Sequence of chain 1.D:
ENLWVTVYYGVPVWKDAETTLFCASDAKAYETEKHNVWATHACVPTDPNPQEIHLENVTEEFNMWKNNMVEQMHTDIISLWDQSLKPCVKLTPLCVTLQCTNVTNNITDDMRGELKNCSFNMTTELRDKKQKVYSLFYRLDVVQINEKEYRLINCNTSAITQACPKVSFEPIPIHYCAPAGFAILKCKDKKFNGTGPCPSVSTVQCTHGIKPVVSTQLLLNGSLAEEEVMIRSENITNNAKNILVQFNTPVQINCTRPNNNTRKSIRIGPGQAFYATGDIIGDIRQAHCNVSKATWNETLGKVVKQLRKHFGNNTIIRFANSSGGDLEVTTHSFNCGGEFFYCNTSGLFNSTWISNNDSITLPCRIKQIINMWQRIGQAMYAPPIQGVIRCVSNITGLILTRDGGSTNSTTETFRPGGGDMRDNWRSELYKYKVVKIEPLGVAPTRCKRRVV

Binding-site contacts:
Ligand atom N2 contacts residue ASN167 of chain 1.D at 2.8 Å (h-bond).
Ligand atom C5 contacts residue ARG162 of chain 1.D at 4.3 Å.
Ligand atom C3 contacts residue ASN167 of chain 1.D at 3.7 Å.
Ligand atom C8 contacts residue THR168 of chain 1.D at 3.6 Å.
Ligand atom C2 contacts residue ASN167 of chain 1.D at 2.4 Å.
Ligand atom O5 contacts residue ASN167 of chain 1.D at 2.4 Å (h-bond).
Ligand atom C1 contacts residue ASN167 of chain 1.D at 1.4 Å.
Ligand atom C7 contacts residue ASN167 of chain 1.D at 3.2 Å.
Ligand atom O7 contacts residue ASN167 of chain 1.D at 3.2 Å (h-bond).
Ligand atom C7 contacts residue THR168 of chain 1.D at 4.4 Å.
Ligand atom C8 contacts residue ASN167 of chain 1.D at 4.3 Å.
Ligand atom C4 contacts residue ASN167 of chain 1.D at 4.2 Å.
Ligand atom O6 contacts residue ARG162 of chain 1.D at 4.3 Å.
Ligand atom C5 contacts residue ASN167 of chain 1.D at 3.7 Å.

A protein and the small-molecule ligand that binds it are described below.
Small molecule (SMILES): CC(=O)N[C@H]1[C@H](O[C@H]2[C@H](O)[C@@H](NC(C)=O)CO[C@@H]2CO)O[C@H](CO)[C@@H](O)[C@@H]1O